Sequence of chain 1.A:
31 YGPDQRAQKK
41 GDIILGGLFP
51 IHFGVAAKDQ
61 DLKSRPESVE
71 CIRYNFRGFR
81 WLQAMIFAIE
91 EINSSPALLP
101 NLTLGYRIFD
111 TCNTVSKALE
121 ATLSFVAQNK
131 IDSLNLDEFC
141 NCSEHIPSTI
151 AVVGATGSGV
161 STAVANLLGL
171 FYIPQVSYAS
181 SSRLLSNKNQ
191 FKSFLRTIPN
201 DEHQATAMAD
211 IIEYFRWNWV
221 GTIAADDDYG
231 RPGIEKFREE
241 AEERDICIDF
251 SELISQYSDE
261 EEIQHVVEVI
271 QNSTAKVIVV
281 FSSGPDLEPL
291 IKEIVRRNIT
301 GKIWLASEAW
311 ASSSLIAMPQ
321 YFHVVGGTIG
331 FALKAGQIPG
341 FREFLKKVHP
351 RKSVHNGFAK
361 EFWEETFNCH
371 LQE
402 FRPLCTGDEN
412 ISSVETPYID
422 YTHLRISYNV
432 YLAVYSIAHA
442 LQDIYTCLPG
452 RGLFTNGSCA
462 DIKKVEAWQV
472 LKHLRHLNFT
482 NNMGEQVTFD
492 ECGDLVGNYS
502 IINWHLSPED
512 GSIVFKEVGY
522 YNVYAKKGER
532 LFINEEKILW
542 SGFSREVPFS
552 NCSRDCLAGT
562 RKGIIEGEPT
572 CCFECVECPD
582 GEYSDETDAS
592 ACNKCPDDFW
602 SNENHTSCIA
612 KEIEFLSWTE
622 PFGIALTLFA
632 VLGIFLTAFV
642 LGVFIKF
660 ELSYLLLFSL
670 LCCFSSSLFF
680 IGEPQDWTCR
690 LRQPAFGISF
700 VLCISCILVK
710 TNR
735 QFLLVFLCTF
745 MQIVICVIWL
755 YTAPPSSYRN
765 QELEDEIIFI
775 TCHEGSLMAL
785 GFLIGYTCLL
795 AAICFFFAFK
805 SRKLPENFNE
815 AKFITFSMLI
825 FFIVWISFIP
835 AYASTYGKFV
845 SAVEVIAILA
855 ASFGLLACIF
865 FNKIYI

The small molecule below binds the protein below.
Small molecule (SMILES): CC(=O)N[C@@H]1[C@@H](O)[C@H](O)[C@@H](CO)O[C@H]1O

Binding-site contacts:
Ligand atom O6 contacts residue SER459 of chain 1.A at 4.1 Å.
Ligand atom O6 contacts residue ASN457 of chain 1.A at 4.4 Å.
Ligand atom C2 contacts residue ASN457 of chain 1.A at 2.5 Å.
Ligand atom O5 contacts residue ASN457 of chain 1.A at 2.5 Å (h-bond).
Ligand atom C4 contacts residue ASN457 of chain 1.A at 4.3 Å.
Ligand atom C1 contacts residue ASN457 of chain 1.A at 1.5 Å.
Ligand atom C8 contacts residue ASN457 of chain 1.A at 4.3 Å.
Ligand atom O7 contacts residue ASN457 of chain 1.A at 3.1 Å (h-bond).
Ligand atom C3 contacts residue ASN457 of chain 1.A at 3.8 Å.
Ligand atom C7 contacts residue ASN457 of chain 1.A at 3.2 Å.
Ligand atom N2 contacts residue ASN457 of chain 1.A at 2.9 Å (h-bond).
Ligand atom C5 contacts residue ASN457 of chain 1.A at 3.8 Å.